The protein below binds the small molecule below.
Small molecule (SMILES): CC(=O)N[C@@H]1[C@@H](O)[C@H](O)[C@@H](CO)O[C@H]1O

Binding-site contacts:
Ligand atom C8 contacts residue GLY233 of chain 1.A at 4.1 Å.
Ligand atom O7 contacts residue GLY233 of chain 1.A at 4.3 Å.
Ligand atom C2 contacts residue ASN257 of chain 1.A at 2.4 Å.
Ligand atom C7 contacts residue ASN257 of chain 1.A at 3.8 Å.
Ligand atom O5 contacts residue ASN257 of chain 1.A at 2.3 Å (h-bond).
Ligand atom N2 contacts residue ASN257 of chain 1.A at 3.5 Å (h-bond).
Ligand atom C3 contacts residue ASN257 of chain 1.A at 3.5 Å.
Ligand atom O6 contacts residue ASN257 of chain 1.A at 3.9 Å.
Ligand atom C8 contacts residue TYR234 of chain 1.A at 4.4 Å (hydrophobic).
Ligand atom C8 contacts residue HIS235 of chain 1.A at 4.5 Å.
Ligand atom C4 contacts residue ASN257 of chain 1.A at 4.2 Å.
Ligand atom O3 contacts residue ASN257 of chain 1.A at 3.5 Å (h-bond).
Ligand atom C6 contacts residue ASN257 of chain 1.A at 4.3 Å.
Ligand atom C5 contacts residue ASN257 of chain 1.A at 3.6 Å.
Ligand atom C1 contacts residue ASN257 of chain 1.A at 1.4 Å.
Ligand atom C8 contacts residue ASN257 of chain 1.A at 3.2 Å.

Sequence of chain 1.A:
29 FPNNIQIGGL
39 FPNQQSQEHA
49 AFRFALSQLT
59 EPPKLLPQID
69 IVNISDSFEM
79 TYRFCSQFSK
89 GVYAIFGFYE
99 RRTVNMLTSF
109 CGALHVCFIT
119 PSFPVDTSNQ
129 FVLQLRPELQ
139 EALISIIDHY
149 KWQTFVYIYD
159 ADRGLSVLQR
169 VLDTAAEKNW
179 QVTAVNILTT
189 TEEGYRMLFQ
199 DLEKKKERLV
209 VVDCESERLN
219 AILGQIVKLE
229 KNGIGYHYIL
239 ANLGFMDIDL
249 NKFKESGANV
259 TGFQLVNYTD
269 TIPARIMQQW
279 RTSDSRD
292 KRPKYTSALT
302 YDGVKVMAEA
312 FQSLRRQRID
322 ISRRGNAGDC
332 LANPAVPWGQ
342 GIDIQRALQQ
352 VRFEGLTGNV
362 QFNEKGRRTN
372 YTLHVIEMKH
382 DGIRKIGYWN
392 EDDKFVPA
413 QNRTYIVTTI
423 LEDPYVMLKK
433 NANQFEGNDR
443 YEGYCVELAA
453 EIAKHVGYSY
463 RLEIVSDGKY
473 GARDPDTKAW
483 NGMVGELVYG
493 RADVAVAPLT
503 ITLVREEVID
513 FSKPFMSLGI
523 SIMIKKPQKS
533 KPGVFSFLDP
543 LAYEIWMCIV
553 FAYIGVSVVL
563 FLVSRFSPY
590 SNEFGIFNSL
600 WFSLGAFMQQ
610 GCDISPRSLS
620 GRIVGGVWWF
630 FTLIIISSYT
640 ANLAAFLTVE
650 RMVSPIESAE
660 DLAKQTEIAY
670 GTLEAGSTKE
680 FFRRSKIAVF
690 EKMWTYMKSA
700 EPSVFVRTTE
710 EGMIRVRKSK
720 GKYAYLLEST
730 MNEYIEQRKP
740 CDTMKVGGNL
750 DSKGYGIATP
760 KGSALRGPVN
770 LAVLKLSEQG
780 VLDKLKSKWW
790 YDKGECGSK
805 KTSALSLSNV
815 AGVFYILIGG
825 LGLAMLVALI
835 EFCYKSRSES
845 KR